This protein binds this small molecule.
Small molecule (SMILES): O=P(O)(O)OC[C@H](O)[C@H](O)[C@H](O)COP(=O)(O)OC[C@H](O)[C@H](O)[C@H](O)COP(=O)(O)OC[C@@H](O)[C@@H](O)[C@@H](O)CO

Sequence of chain 1.E:
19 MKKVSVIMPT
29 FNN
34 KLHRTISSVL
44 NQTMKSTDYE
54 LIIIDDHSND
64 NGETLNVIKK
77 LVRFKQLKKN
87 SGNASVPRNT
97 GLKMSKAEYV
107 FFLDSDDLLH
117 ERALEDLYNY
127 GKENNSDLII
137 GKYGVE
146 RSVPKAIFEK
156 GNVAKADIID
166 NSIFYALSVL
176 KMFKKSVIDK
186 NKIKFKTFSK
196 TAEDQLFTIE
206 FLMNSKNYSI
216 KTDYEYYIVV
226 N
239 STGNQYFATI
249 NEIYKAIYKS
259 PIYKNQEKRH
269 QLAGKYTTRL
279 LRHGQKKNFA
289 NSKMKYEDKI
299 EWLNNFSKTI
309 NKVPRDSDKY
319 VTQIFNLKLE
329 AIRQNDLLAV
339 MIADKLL

Binding-site contacts:
Ligand atom CAS contacts residue TYR170 of chain 1.E at 3.3 Å (hydrophobic).
Ligand atom OAO contacts residue THR320 of chain 1.E at 2.2 Å (h-bond).
Ligand atom CAT contacts residue ARG277 of chain 1.E at 3.3 Å.
Ligand atom CBH contacts residue HIS281 of chain 1.E at 3.6 Å.
Ligand atom CBD contacts residue ASP199 of chain 1.E at 3.6 Å.
Ligand atom OAH contacts residue TYR170 of chain 1.E at 3.1 Å.
Ligand atom OAY contacts residue SER173 of chain 1.E at 3.6 Å.
Ligand atom CAW contacts residue HIS281 of chain 1.E at 3.5 Å.
Ligand atom OAQ contacts residue ALA151 of chain 1.E at 3.0 Å (h-bond).
Ligand atom CAV contacts residue TYR170 of chain 1.E at 3.5 Å (hydrophobic).
Ligand atom OAF contacts residue ASP199 of chain 1.E at 2.2 Å (salt-bridge).
Ligand atom OAX contacts residue ARG280 of chain 1.E at 3.2 Å (salt-bridge).
Ligand atom PBL contacts residue TYR170 of chain 1.E at 3.5 Å.
Ligand atom OAK contacts residue GLN200 of chain 1.E at 3.1 Å (h-bond).
Ligand atom OAJ contacts residue TYR170 of chain 1.E at 2.6 Å (h-bond).
Ligand atom OAA contacts residue LYS273 of chain 1.E at 2.8 Å (salt-bridge).
Ligand atom PBL contacts residue THR320 of chain 1.E at 3.5 Å.
Ligand atom PBM contacts residue ARG277 of chain 1.E at 3.5 Å.
Ligand atom OAO contacts residue THR276 of chain 1.E at 3.5 Å.
Ligand atom OAM contacts residue SER147 of chain 1.E at 2.8 Å (h-bond).
Ligand atom OAL contacts residue ALA151 of chain 1.E at 3.3 Å.
Ligand atom CAV contacts residue ARG277 of chain 1.E at 3.6 Å.
Ligand atom OAD contacts residue THR196 of chain 1.E at 3.4 Å (h-bond).
Ligand atom OAP contacts residue ALA171 of chain 1.E at 3.3 Å.
Ligand atom OAK contacts residue ASP199 of chain 1.E at 3.0 Å (salt-bridge).
Ligand atom CAS contacts residue ARG280 of chain 1.E at 3.3 Å.
Ligand atom OAQ contacts residue LYS150 of chain 1.E at 3.0 Å (salt-bridge).
Ligand atom OBB contacts residue PRO149 of chain 1.E at 3.6 Å.
Ligand atom OAB contacts residue SER173 of chain 1.E at 3.7 Å.
Ligand atom PBM contacts residue LEU172 of chain 1.E at 3.6 Å.
Ligand atom OAN contacts residue LYS273 of chain 1.E at 3.6 Å.
Ligand atom OBA contacts residue ARG277 of chain 1.E at 3.1 Å (salt-bridge).
Ligand atom OAA contacts residue TYR170 of chain 1.E at 2.5 Å (h-bond).
Ligand atom OAP contacts residue ARG277 of chain 1.E at 2.5 Å (salt-bridge).
Ligand atom OAH contacts residue HIS281 of chain 1.E at 3.4 Å (h-bond).
Ligand atom OAP contacts residue LEU172 of chain 1.E at 2.4 Å (h-bond).
Ligand atom OAO contacts residue ARG280 of chain 1.E at 2.9 Å (salt-bridge).
Ligand atom OAH contacts residue ARG280 of chain 1.E at 3.6 Å.
Ligand atom PBL contacts residue ARG280 of chain 1.E at 3.7 Å.
Ligand atom OAP contacts residue TYR170 of chain 1.E at 3.5 Å (h-bond).